A small-molecule ligand and the protein it binds are described below.
Small molecule (SMILES): CC(=O)N[C@@H]1[C@@H](O)[C@H](O)[C@@H](CO)O[C@H]1O

Sequence of chain 1.C:
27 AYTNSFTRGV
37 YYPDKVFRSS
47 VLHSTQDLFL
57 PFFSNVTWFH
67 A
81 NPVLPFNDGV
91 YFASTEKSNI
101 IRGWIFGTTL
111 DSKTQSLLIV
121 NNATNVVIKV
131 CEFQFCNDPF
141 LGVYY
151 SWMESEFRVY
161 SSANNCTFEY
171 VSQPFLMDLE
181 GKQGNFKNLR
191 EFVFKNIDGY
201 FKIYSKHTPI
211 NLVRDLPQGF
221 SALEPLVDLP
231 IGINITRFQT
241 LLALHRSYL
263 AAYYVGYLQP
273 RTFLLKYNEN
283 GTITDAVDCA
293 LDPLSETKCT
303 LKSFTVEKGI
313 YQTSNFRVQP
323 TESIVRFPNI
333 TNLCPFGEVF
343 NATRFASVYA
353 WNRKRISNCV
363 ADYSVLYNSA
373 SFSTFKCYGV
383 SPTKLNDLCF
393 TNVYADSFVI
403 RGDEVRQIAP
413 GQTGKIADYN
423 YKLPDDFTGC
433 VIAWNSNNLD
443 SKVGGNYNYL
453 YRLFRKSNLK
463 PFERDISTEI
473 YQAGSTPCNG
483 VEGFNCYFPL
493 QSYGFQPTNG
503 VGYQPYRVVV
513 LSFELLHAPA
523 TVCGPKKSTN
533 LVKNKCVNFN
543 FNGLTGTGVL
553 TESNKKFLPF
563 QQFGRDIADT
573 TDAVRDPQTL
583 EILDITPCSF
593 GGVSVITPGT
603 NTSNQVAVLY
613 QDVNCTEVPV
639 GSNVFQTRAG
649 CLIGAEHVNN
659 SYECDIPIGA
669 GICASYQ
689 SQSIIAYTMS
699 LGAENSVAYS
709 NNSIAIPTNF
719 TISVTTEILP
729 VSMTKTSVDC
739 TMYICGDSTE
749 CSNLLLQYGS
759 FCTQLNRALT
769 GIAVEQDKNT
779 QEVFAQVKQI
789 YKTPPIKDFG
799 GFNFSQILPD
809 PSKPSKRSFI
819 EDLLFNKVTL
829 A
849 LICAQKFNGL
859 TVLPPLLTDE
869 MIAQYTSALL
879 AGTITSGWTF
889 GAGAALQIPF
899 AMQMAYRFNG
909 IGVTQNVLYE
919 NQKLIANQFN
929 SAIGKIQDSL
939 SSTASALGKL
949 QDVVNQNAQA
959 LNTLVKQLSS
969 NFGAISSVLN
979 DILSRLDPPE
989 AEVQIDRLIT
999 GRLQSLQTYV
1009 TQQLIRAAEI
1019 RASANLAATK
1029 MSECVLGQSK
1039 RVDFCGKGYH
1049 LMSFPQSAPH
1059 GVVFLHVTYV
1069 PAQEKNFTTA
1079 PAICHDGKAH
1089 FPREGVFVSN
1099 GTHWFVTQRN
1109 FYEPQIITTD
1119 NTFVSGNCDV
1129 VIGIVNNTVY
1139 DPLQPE

Binding-site contacts:
Ligand atom O7 contacts residue ASN331 of chain 1.C at 3.2 Å (h-bond).
Ligand atom C7 contacts residue GLN580 of chain 1.C at 4.1 Å.
Ligand atom N2 contacts residue ASN331 of chain 1.C at 2.9 Å (h-bond).
Ligand atom C7 contacts residue ASN331 of chain 1.C at 3.2 Å.
Ligand atom O4 contacts residue GLN580 of chain 1.C at 4.3 Å.
Ligand atom C3 contacts residue ASN331 of chain 1.C at 3.8 Å.
Ligand atom C6 contacts residue PRO579 of chain 1.C at 3.8 Å (hydrophobic).
Ligand atom C3 contacts residue GLN580 of chain 1.C at 4.1 Å.
Ligand atom O6 contacts residue PRO330 of chain 1.C at 4.5 Å.
Ligand atom O6 contacts residue PRO579 of chain 1.C at 3.4 Å (h-bond).
Ligand atom C2 contacts residue ASN331 of chain 1.C at 2.4 Å.
Ligand atom O3 contacts residue GLN580 of chain 1.C at 3.6 Å (h-bond).
Ligand atom C4 contacts residue ASN331 of chain 1.C at 4.2 Å.
Ligand atom C8 contacts residue ASN331 of chain 1.C at 4.4 Å.
Ligand atom O7 contacts residue GLN580 of chain 1.C at 2.8 Å (h-bond).
Ligand atom C1 contacts residue ASN331 of chain 1.C at 1.4 Å.
Ligand atom O5 contacts residue ASN331 of chain 1.C at 2.4 Å (h-bond).
Ligand atom O6 contacts residue ASN331 of chain 1.C at 4.5 Å.
Ligand atom C2 contacts residue GLN580 of chain 1.C at 4.3 Å.
Ligand atom C5 contacts residue ASN331 of chain 1.C at 3.7 Å.
Ligand atom C4 contacts residue GLN580 of chain 1.C at 3.8 Å.